Binding-site contacts:
Ligand atom C1 contacts residue GLU1 of chain 1.A at 3.7 Å.
Ligand atom O2 contacts residue MAN1 of chain 3.V at 2.3 Å.
Ligand atom C3 contacts residue MAN1 of chain 3.V at 2.2 Å.
Ligand atom O5 contacts residue MAN1 of chain 3.V at 3.9 Å.
Ligand atom O4 contacts residue SER25 of chain 1.A at 3.2 Å.
Ligand atom C3 contacts residue VAL414 of chain 3.C at 3.9 Å (hydrophobic).
Ligand atom O3 contacts residue MAN1 of chain 3.V at 1.7 Å.
Ligand atom C5 contacts residue ASN232 of chain 3.C at 3.7 Å.
Ligand atom C2 contacts residue GLU1 of chain 1.A at 3.5 Å.
Ligand atom C3 contacts residue ASN232 of chain 3.C at 3.8 Å.
Ligand atom C1 contacts residue ASN232 of chain 3.C at 1.5 Å.
Ligand atom C8 contacts residue LEU231 of chain 3.C at 3.6 Å (hydrophobic).
Ligand atom N2 contacts residue ASN232 of chain 3.C at 2.9 Å (h-bond).
Ligand atom C2 contacts residue SER415 of chain 3.C at 3.4 Å.
Ligand atom C8 contacts residue VAL224 of chain 3.C at 3.8 Å (hydrophobic).
Ligand atom O5 contacts residue ASN232 of chain 3.C at 2.4 Å (h-bond).
Ligand atom O4 contacts residue MAN1 of chain 3.V at 2.3 Å.
Ligand atom C3 contacts residue SER415 of chain 3.C at 3.5 Å.
Ligand atom C5 contacts residue MAN1 of chain 3.V at 3.1 Å.
Ligand atom O6 contacts residue PRO176 of chain 3.C at 3.4 Å (h-bond).
Ligand atom O6 contacts residue GLY348 of chain 3.C at 4.0 Å.
Ligand atom O6 contacts residue MAN1 of chain 3.V at 3.3 Å (h-bond).
Ligand atom C6 contacts residue MAN1 of chain 3.V at 3.0 Å.
Ligand atom C2 contacts residue ASN232 of chain 3.C at 2.5 Å.
Ligand atom C1 contacts residue MAN1 of chain 3.V at 3.9 Å.
Ligand atom O7 contacts residue PRO182 of chain 3.C at 3.7 Å.
Ligand atom O2 contacts residue GLU1 of chain 1.A at 2.4 Å (salt-bridge).
Ligand atom N2 contacts residue SER415 of chain 3.C at 2.8 Å (h-bond).
Ligand atom C2 contacts residue MAN1 of chain 3.V at 2.7 Å.
Ligand atom O4 contacts residue VAL414 of chain 3.C at 3.9 Å.
Ligand atom C6 contacts residue ARG274 of chain 3.C at 4.0 Å.
Ligand atom C7 contacts residue ASN232 of chain 3.C at 3.9 Å.
Ligand atom C5 contacts residue VAL414 of chain 3.C at 3.5 Å (hydrophobic).
Ligand atom O3 contacts residue GLU1 of chain 1.A at 3.5 Å (salt-bridge).
Ligand atom C7 contacts residue SER415 of chain 3.C at 3.8 Å.
Ligand atom C1 contacts residue NAG1 of chain 3.S at 3.8 Å.
Ligand atom O5 contacts residue NAG1 of chain 3.S at 3.1 Å (h-bond).
Ligand atom C8 contacts residue ASN346 of chain 3.C at 3.5 Å.
Ligand atom C1 contacts residue SER415 of chain 3.C at 3.3 Å.
Ligand atom C4 contacts residue MAN1 of chain 3.V at 2.2 Å.

Sequence of chain 1.A:
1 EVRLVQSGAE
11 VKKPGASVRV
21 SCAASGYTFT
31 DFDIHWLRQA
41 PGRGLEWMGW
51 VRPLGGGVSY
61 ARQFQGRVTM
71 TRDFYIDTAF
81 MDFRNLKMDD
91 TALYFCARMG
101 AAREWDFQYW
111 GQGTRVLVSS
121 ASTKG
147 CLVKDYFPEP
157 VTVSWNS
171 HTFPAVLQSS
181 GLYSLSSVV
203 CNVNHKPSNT

A protein and the small-molecule ligand that binds it are described below.
Small molecule (SMILES): CC(=O)N[C@H]1[C@H](O[C@H]2[C@H](O)[C@@H](NC(C)=O)CO[C@@H]2CO)O[C@H](CO)[C@@H](O[C@@H]2O[C@H](CO[C@H]3O[C@H](CO[C@H]4O[C@H](CO)[C@@H](O)[C@H](O)[C@@H]4O)[C@@H](O)[C@H](O)[C@@H]3O)[C@@H](O)[C@H](O[C@H]3O[C@H](CO)[C@@H](O)[C@H](O)[C@@H]3O[C@H]3O[C@H](CO)[C@@H](O)[C@H](O)[C@@H]3O[C@H]3O[C@H](CO)[C@@H](O)[C@H](O)[C@@H]3O)[C@@H]2O)[C@@H]1O

Sequence of chain 3.C:
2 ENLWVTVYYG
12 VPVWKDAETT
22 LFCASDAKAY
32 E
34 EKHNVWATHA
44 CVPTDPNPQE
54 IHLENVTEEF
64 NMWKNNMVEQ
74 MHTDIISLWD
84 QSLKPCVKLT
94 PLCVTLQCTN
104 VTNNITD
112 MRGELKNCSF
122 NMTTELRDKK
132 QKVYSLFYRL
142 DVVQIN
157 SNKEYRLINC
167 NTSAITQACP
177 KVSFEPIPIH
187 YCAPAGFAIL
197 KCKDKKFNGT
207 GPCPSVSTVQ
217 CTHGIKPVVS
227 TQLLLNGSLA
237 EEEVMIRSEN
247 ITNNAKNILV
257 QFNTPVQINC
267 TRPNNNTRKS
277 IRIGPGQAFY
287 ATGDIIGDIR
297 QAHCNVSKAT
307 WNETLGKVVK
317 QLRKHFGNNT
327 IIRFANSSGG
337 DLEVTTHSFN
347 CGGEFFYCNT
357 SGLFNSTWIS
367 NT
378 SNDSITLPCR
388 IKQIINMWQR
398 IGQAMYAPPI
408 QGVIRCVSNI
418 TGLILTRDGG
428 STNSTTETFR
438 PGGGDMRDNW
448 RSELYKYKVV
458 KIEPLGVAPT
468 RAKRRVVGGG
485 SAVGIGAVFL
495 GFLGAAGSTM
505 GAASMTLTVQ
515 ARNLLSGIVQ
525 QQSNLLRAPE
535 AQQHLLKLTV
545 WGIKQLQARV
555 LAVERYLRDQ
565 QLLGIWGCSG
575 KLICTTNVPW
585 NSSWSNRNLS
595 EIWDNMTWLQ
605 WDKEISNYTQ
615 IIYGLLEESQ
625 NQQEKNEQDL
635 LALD